A protein and the small-molecule ligand that binds it are described below.
Small molecule (SMILES): CCNc1nnc(Cn2nc(C)cc2C)s1

Binding-site contacts:
Ligand atom C20 contacts residue PHE149 of chain 2.B at 3.4 Å (hydrophobic).
Ligand atom C24 contacts residue NAD1 of chain 2.F at 4.0 Å.
Ligand atom C01 contacts residue PRO99 of chain 2.B at 4.3 Å (hydrophobic).
Ligand atom C05 contacts residue LEU207 of chain 2.B at 4.2 Å (hydrophobic).
Ligand atom C05 contacts residue MET98 of chain 2.B at 3.7 Å (hydrophobic).
Ligand atom N12 contacts residue MET161 of chain 2.B at 3.1 Å.
Ligand atom C20 contacts residue MET161 of chain 2.B at 4.0 Å (hydrophobic).
Ligand atom C10 contacts residue MET98 of chain 2.B at 3.7 Å (hydrophobic).
Ligand atom C01 contacts residue MET98 of chain 2.B at 3.4 Å (hydrophobic).
Ligand atom N18 contacts residue NAD1 of chain 2.F at 2.8 Å (h-bond).
Ligand atom C20 contacts residue NAD1 of chain 2.F at 3.6 Å.
Ligand atom N11 contacts residue PHE97 of chain 2.B at 3.2 Å.
Ligand atom N11 contacts residue MET161 of chain 2.B at 3.5 Å.
Ligand atom C27 contacts residue MET199 of chain 2.B at 3.6 Å (hydrophobic).
Ligand atom N18 contacts residue MET161 of chain 2.B at 4.1 Å.
Ligand atom C14 contacts residue NAD1 of chain 2.F at 4.1 Å.
Ligand atom C10 contacts residue MET103 of chain 2.B at 3.7 Å (hydrophobic).
Ligand atom N08 contacts residue MET103 of chain 2.B at 3.8 Å.
Ligand atom N12 contacts residue PHE97 of chain 2.B at 3.5 Å.
Ligand atom C19 contacts residue NAD1 of chain 2.F at 3.6 Å.
Ligand atom C01 contacts residue LEU207 of chain 2.B at 3.9 Å (hydrophobic).
Ligand atom C27 contacts residue NAD1 of chain 2.F at 4.4 Å.
Ligand atom N12 contacts residue GLY96 of chain 2.B at 3.6 Å.
Ligand atom N08 contacts residue MET98 of chain 2.B at 2.8 Å (h-bond).
Ligand atom N11 contacts residue GLY96 of chain 2.B at 4.3 Å.
Ligand atom C20 contacts residue LYS165 of chain 2.B at 4.0 Å.
Ligand atom N11 contacts residue MET103 of chain 2.B at 4.2 Å.
Ligand atom S31 contacts residue MET103 of chain 2.B at 4.0 Å.
Ligand atom C27 contacts residue ILE202 of chain 2.B at 4.0 Å (hydrophobic).
Ligand atom S31 contacts residue ILE202 of chain 2.B at 4.2 Å.
Ligand atom N17 contacts residue NAD1 of chain 2.F at 3.8 Å.
Ligand atom C01 contacts residue GLN100 of chain 2.B at 3.8 Å.
Ligand atom C24 contacts residue TYR158 of chain 2.B at 3.7 Å (hydrophobic).
Ligand atom C26 contacts residue NAD1 of chain 2.F at 4.2 Å.
Ligand atom C05 contacts residue MET103 of chain 2.B at 3.8 Å (hydrophobic).
Ligand atom C19 contacts residue MET161 of chain 2.B at 4.2 Å (hydrophobic).
Ligand atom N11 contacts residue MET98 of chain 2.B at 2.9 Å (h-bond).
Ligand atom C19 contacts residue TYR158 of chain 2.B at 4.4 Å (hydrophobic).
Ligand atom N12 contacts residue MET98 of chain 2.B at 3.8 Å.
Ligand atom C13 contacts residue MET161 of chain 2.B at 3.9 Å (hydrophobic).

Sequence of chain 2.B:
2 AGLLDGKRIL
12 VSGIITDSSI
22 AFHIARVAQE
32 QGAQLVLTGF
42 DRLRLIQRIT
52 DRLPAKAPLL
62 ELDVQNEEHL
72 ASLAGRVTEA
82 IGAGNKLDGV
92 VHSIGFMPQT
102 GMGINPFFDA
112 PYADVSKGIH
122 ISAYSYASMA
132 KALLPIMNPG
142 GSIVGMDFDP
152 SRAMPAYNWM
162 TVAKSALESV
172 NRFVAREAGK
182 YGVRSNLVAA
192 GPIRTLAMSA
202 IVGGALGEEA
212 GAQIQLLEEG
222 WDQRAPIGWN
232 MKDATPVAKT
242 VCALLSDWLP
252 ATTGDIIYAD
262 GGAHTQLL